Sequence of chain 1.C:
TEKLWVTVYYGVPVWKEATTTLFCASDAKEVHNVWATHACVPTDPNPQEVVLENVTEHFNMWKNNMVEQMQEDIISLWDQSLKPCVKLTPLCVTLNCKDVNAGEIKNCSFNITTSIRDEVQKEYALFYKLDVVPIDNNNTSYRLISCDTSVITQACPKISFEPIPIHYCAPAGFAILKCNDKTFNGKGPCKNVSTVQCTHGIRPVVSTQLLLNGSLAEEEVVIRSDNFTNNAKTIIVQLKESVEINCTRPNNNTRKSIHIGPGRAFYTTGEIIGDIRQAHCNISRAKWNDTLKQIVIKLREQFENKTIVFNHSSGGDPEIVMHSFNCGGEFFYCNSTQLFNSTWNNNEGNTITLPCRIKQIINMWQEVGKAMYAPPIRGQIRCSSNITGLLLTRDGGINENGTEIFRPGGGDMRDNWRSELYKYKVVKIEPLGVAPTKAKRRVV

Binding-site contacts:
Ligand atom O5 contacts residue ASN244 of chain 1.C at 2.4 Å (h-bond).
Ligand atom O5 contacts residue ASN247 of chain 1.C at 3.8 Å.
Ligand atom C2 contacts residue THR246 of chain 1.C at 4.1 Å.
Ligand atom C3 contacts residue ASN244 of chain 1.C at 3.7 Å.
Ligand atom C4 contacts residue ASN244 of chain 1.C at 4.2 Å.
Ligand atom C1 contacts residue THR246 of chain 1.C at 4.0 Å.
Ligand atom N2 contacts residue THR246 of chain 1.C at 3.9 Å.
Ligand atom C2 contacts residue ASN244 of chain 1.C at 2.3 Å.
Ligand atom C5 contacts residue ASN247 of chain 1.C at 3.9 Å.
Ligand atom C4 contacts residue THR246 of chain 1.C at 4.5 Å.
Ligand atom C1 contacts residue ASN244 of chain 1.C at 1.4 Å.
Ligand atom O3 contacts residue THR246 of chain 1.C at 4.5 Å.
Ligand atom O7 contacts residue ASN244 of chain 1.C at 3.5 Å (h-bond).
Ligand atom O6 contacts residue ASN247 of chain 1.C at 2.5 Å (h-bond).
Ligand atom N2 contacts residue ASN244 of chain 1.C at 2.5 Å (h-bond).
Ligand atom C5 contacts residue ASN244 of chain 1.C at 3.6 Å.
Ligand atom C1 contacts residue ASN247 of chain 1.C at 3.9 Å.
Ligand atom C6 contacts residue ASN247 of chain 1.C at 3.8 Å.
Ligand atom C8 contacts residue ASN244 of chain 1.C at 4.0 Å.
Ligand atom O4 contacts residue THR246 of chain 1.C at 4.5 Å.
Ligand atom C3 contacts residue THR246 of chain 1.C at 3.7 Å.
Ligand atom C7 contacts residue ASN244 of chain 1.C at 3.0 Å.

The protein below binds the small molecule below.
Small molecule (SMILES): CC(=O)N[C@H]1[C@H](O[C@H]2[C@H](O)[C@@H](NC(C)=O)CO[C@@H]2CO)O[C@H](CO)[C@@H](O[C@@H]2O[C@H](CO)[C@@H](O)[C@H](O)[C@@H]2O)[C@@H]1O